Sequence of chain 1.E:
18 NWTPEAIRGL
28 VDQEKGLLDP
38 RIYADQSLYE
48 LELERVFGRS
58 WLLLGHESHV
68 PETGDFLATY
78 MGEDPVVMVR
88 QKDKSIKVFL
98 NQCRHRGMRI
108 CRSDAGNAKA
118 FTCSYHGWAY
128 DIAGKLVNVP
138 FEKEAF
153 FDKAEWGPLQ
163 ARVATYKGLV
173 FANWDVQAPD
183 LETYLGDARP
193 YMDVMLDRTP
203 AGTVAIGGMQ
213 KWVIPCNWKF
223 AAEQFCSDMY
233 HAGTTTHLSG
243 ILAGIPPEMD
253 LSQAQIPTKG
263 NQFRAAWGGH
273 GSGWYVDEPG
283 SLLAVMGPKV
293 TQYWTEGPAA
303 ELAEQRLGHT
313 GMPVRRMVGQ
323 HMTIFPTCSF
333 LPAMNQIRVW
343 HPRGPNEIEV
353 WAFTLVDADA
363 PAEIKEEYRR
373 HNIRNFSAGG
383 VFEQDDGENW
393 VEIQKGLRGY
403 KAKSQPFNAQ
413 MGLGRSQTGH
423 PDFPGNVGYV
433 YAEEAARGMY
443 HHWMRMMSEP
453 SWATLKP

This protein binds this small molecule.
Small molecule (SMILES): c1ccc2c(c1)oc1ccccc12

Binding-site contacts:
Ligand atom C4 contacts residue HIS323 of chain 1.E at 3.5 Å.
Ligand atom C5 contacts residue HIS323 of chain 1.E at 3.9 Å.
Ligand atom C10 contacts residue PHE384 of chain 1.E at 3.7 Å (hydrophobic).
Ligand atom C3 contacts residue HIS233 of chain 1.E at 3.8 Å.
Ligand atom C2 contacts residue LEU333 of chain 1.E at 4.0 Å (hydrophobic).
Ligand atom C3 contacts residue HIS323 of chain 1.E at 3.6 Å.
Ligand atom O8 contacts residue PHE378 of chain 1.E at 4.1 Å.
Ligand atom C6 contacts residue GLN226 of chain 1.E at 3.7 Å.
Ligand atom C2 contacts residue ALA234 of chain 1.E at 4.3 Å (hydrophobic).
Ligand atom C10 contacts residue MET336 of chain 1.E at 4.0 Å (hydrophobic).
Ligand atom C11 contacts residue MET336 of chain 1.E at 3.6 Å (hydrophobic).
Ligand atom C5 contacts residue HIS233 of chain 1.E at 3.8 Å.
Ligand atom C12 contacts residue MET336 of chain 1.E at 4.0 Å (hydrophobic).
Ligand atom C10 contacts residue PHE378 of chain 1.E at 3.8 Å (hydrophobic).
Ligand atom C2 contacts residue HIS323 of chain 1.E at 4.3 Å.
Ligand atom C3 contacts residue ALA234 of chain 1.E at 4.4 Å (hydrophobic).
Ligand atom C4 contacts residue ASP230 of chain 1.E at 3.2 Å.
Ligand atom C1 contacts residue ALA234 of chain 1.E at 4.0 Å (hydrophobic).
Ligand atom C11 contacts residue VAL287 of chain 1.E at 3.9 Å (hydrophobic).
Ligand atom C4 contacts residue HIS233 of chain 1.E at 3.6 Å.
Ligand atom C4 contacts residue GLN226 of chain 1.E at 3.3 Å.
Ligand atom C6 contacts residue PHE227 of chain 1.E at 3.7 Å (hydrophobic).
Ligand atom C6 contacts residue LEU333 of chain 1.E at 3.9 Å (hydrophobic).
Ligand atom C7 contacts residue HIS233 of chain 1.E at 4.1 Å.
Ligand atom C13 contacts residue MET231 of chain 1.E at 3.8 Å (hydrophobic).
Ligand atom O8 contacts residue LEU333 of chain 1.E at 3.5 Å.
Ligand atom C13 contacts residue ALA234 of chain 1.E at 3.5 Å (hydrophobic).
Ligand atom C5 contacts residue ASP230 of chain 1.E at 4.1 Å.
Ligand atom C3 contacts residue MET231 of chain 1.E at 4.1 Å (hydrophobic).
Ligand atom C2 contacts residue HIS233 of chain 1.E at 4.0 Å.
Ligand atom C9 contacts residue LEU333 of chain 1.E at 4.0 Å (hydrophobic).
Ligand atom C4 contacts residue MET231 of chain 1.E at 4.3 Å (hydrophobic).
Ligand atom C5 contacts residue GLN226 of chain 1.E at 3.3 Å.
Ligand atom C7 contacts residue LEU333 of chain 1.E at 3.5 Å (hydrophobic).
Ligand atom C6 contacts residue HIS233 of chain 1.E at 4.0 Å.
Ligand atom C3 contacts residue ASP230 of chain 1.E at 3.6 Å.
Ligand atom C12 contacts residue ALA234 of chain 1.E at 4.1 Å (hydrophobic).
Ligand atom C5 contacts residue PHE227 of chain 1.E at 3.8 Å (hydrophobic).
Ligand atom C1 contacts residue LEU333 of chain 1.E at 4.2 Å (hydrophobic).
Ligand atom C11 contacts residue PHE384 of chain 1.E at 3.6 Å (hydrophobic).